Sequence of chain 1.A:
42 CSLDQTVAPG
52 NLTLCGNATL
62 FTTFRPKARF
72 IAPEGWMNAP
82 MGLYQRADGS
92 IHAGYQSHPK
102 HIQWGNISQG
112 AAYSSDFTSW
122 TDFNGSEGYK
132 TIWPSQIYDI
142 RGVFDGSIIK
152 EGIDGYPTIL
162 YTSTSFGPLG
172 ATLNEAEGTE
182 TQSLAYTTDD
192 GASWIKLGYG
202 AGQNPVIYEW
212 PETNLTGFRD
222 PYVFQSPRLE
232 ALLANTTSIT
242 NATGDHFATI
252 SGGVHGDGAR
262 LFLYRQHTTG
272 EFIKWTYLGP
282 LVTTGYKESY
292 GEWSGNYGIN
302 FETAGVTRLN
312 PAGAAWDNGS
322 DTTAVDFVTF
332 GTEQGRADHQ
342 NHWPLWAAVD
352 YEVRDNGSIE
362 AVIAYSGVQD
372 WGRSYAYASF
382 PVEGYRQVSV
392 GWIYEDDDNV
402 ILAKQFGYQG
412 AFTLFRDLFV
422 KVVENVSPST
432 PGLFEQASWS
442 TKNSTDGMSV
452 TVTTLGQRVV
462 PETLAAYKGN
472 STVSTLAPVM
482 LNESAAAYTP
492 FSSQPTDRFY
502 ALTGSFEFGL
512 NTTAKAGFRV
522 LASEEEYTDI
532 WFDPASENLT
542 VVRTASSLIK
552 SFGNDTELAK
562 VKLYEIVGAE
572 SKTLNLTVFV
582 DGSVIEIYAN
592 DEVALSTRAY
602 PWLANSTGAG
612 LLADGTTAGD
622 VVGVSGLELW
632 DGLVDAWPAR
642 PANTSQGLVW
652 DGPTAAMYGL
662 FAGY

Binding-site contacts:
Ligand atom C6 contacts residue PRO429 of chain 1.A at 4.0 Å (hydrophobic).
Ligand atom C2 contacts residue ASN444 of chain 1.A at 2.4 Å.
Ligand atom C3 contacts residue ASN444 of chain 1.A at 3.7 Å.
Ligand atom C1 contacts residue ASN444 of chain 1.A at 1.4 Å.
Ligand atom C8 contacts residue ASN444 of chain 1.A at 4.5 Å.
Ligand atom C1 contacts residue PHE435 of chain 1.A at 4.2 Å (hydrophobic).
Ligand atom C4 contacts residue ASN444 of chain 1.A at 4.1 Å.
Ligand atom O6 contacts residue GLY448 of chain 1.A at 2.7 Å (h-bond).
Ligand atom O5 contacts residue GLY448 of chain 1.A at 4.0 Å.
Ligand atom C6 contacts residue GLY448 of chain 1.A at 3.6 Å.
Ligand atom C5 contacts residue ASN444 of chain 1.A at 3.5 Å.
Ligand atom O5 contacts residue PHE435 of chain 1.A at 4.1 Å.
Ligand atom N2 contacts residue ASN444 of chain 1.A at 2.9 Å (h-bond).
Ligand atom O5 contacts residue ASN444 of chain 1.A at 2.2 Å (h-bond).
Ligand atom O7 contacts residue ASN444 of chain 1.A at 3.5 Å (h-bond).
Ligand atom C6 contacts residue PHE435 of chain 1.A at 4.3 Å (hydrophobic).
Ligand atom C5 contacts residue PHE435 of chain 1.A at 3.9 Å (hydrophobic).
Ligand atom C7 contacts residue ASN444 of chain 1.A at 3.4 Å.

A small-molecule ligand and the protein it binds are described below.
Small molecule (SMILES): CC(=O)N[C@@H]1[C@@H](O)[C@H](O)[C@@H](CO)O[C@H]1O